This protein binds this small molecule.
Small molecule (SMILES): CC(=O)N[C@@H]1[C@@H](O)[C@H](O)[C@@H](CO)O[C@H]1O

Binding-site contacts:
Ligand atom O5 contacts residue ASN87 of chain 53.C at 2.4 Å (h-bond).
Ligand atom O7 contacts residue ASN87 of chain 53.C at 4.4 Å.
Ligand atom C7 contacts residue ASN87 of chain 53.C at 3.9 Å.
Ligand atom C1 contacts residue ASN87 of chain 53.C at 1.4 Å.
Ligand atom C6 contacts residue SER79 of chain 53.C at 3.6 Å.
Ligand atom O6 contacts residue SER79 of chain 53.C at 2.5 Å (h-bond).
Ligand atom N2 contacts residue ASN87 of chain 53.C at 2.9 Å (h-bond).
Ligand atom C4 contacts residue ASN87 of chain 53.C at 4.2 Å.
Ligand atom C3 contacts residue ASN87 of chain 53.C at 3.8 Å.
Ligand atom C5 contacts residue SER79 of chain 53.C at 4.3 Å.
Ligand atom C5 contacts residue ASN87 of chain 53.C at 3.7 Å.
Ligand atom O5 contacts residue SER79 of chain 53.C at 3.8 Å.
Ligand atom C2 contacts residue ASN87 of chain 53.C at 2.5 Å.
Ligand atom C8 contacts residue ILE155 of chain 53.C at 3.7 Å (hydrophobic).
Ligand atom O6 contacts residue LEU91 of chain 53.C at 3.9 Å.

Sequence of chain 53.C:
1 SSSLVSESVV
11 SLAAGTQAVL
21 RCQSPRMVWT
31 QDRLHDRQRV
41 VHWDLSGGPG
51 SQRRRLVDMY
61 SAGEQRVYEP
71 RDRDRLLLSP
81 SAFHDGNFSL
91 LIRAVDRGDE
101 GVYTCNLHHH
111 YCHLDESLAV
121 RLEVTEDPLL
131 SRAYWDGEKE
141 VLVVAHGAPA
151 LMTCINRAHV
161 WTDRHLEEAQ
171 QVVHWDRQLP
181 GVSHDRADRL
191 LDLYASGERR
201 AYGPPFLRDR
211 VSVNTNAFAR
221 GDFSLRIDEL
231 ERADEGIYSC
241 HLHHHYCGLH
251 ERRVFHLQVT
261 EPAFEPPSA